A small-molecule ligand and the protein it binds are described below.
Small molecule (SMILES): N[C@@H](Cc1ccccc1)C(=O)O

Sequence of chain 1.B:
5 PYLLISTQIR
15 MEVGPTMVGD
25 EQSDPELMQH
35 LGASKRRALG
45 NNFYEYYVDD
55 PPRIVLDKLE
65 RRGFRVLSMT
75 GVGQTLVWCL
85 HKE

Binding-site contacts:
Ligand atom CD1 contacts residue ILE13 of chain 1.B at 3.5 Å (hydrophobic).
Ligand atom CB contacts residue THR79 of chain 1.I at 3.8 Å.
Ligand atom OXT contacts residue GLY77 of chain 1.I at 3.9 Å.
Ligand atom CG contacts residue VAL76 of chain 1.I at 3.6 Å (hydrophobic).
Ligand atom N contacts residue ILE13 of chain 1.B at 2.9 Å (h-bond).
Ligand atom CA contacts residue ILE13 of chain 1.B at 3.7 Å (hydrophobic).
Ligand atom C contacts residue GLN78 of chain 1.B at 3.9 Å.
Ligand atom C contacts residue GLY77 of chain 1.I at 4.0 Å.
Ligand atom CD1 contacts residue VAL76 of chain 1.I at 3.6 Å (hydrophobic).
Ligand atom CE2 contacts residue GLN78 of chain 1.B at 3.5 Å.
Ligand atom CE1 contacts residue MET15 of chain 1.B at 3.6 Å (hydrophobic).
Ligand atom O contacts residue GLY77 of chain 1.I at 3.8 Å.
Ligand atom C contacts residue GLN78 of chain 1.I at 3.7 Å.
Ligand atom CZ contacts residue MET15 of chain 1.B at 3.6 Å (hydrophobic).
Ligand atom CA contacts residue GLN78 of chain 1.B at 3.7 Å.
Ligand atom CE2 contacts residue ILE13 of chain 1.B at 3.4 Å (hydrophobic).
Ligand atom CZ contacts residue ILE13 of chain 1.B at 3.8 Å (hydrophobic).
Ligand atom CD2 contacts residue ILE13 of chain 1.B at 3.5 Å (hydrophobic).
Ligand atom OXT contacts residue VAL76 of chain 1.I at 3.6 Å (h-bond).
Ligand atom OXT contacts residue GLN12 of chain 1.I at 3.5 Å (h-bond).
Ligand atom CB contacts residue GLN78 of chain 1.B at 3.6 Å.
Ligand atom CE2 contacts residue GLN12 of chain 1.B at 3.9 Å.
Ligand atom CE1 contacts residue ARG14 of chain 1.B at 3.9 Å.
Ligand atom CB contacts residue VAL76 of chain 1.I at 3.4 Å (hydrophobic).
Ligand atom CD2 contacts residue GLN78 of chain 1.B at 3.5 Å.
Ligand atom O contacts residue GLN78 of chain 1.B at 3.1 Å (h-bond).
Ligand atom N contacts residue GLN78 of chain 1.B at 2.8 Å (h-bond).
Ligand atom OXT contacts residue THR79 of chain 1.I at 2.6 Å (h-bond).
Ligand atom CE1 contacts residue VAL76 of chain 1.I at 4.0 Å (hydrophobic).
Ligand atom C contacts residue THR79 of chain 1.I at 3.4 Å.
Ligand atom CZ contacts residue LEU80 of chain 1.B at 4.0 Å (hydrophobic).
Ligand atom CE2 contacts residue ARG14 of chain 1.B at 3.9 Å.
Ligand atom O contacts residue GLN78 of chain 1.I at 3.9 Å.
Ligand atom CZ contacts residue ARG14 of chain 1.B at 3.6 Å.
Ligand atom CD2 contacts residue VAL76 of chain 1.I at 3.6 Å (hydrophobic).
Ligand atom CE1 contacts residue ILE13 of chain 1.B at 3.8 Å (hydrophobic).
Ligand atom CG contacts residue ILE13 of chain 1.B at 3.3 Å (hydrophobic).
Ligand atom OXT contacts residue GLN78 of chain 1.I at 3.0 Å (h-bond).
Ligand atom C contacts residue VAL76 of chain 1.I at 4.0 Å (hydrophobic).
Ligand atom CA contacts residue THR79 of chain 1.I at 3.5 Å.

Sequence of chain 1.I:
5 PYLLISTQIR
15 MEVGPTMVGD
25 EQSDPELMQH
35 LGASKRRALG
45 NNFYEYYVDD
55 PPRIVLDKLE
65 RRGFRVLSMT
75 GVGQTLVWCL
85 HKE